Binding-site contacts:
Ligand atom O2 contacts residue CYS221 of chain 1.C at 4.2 Å.
Ligand atom O3 contacts residue ALA287 of chain 1.C at 3.0 Å (h-bond).
Ligand atom N contacts residue MET326 of chain 1.C at 4.0 Å.
Ligand atom O1 contacts residue SER311 of chain 1.C at 2.8 Å (h-bond).
Ligand atom O3 contacts residue GLY286 of chain 1.C at 3.3 Å.
Ligand atom C1 contacts residue HIS225 of chain 1.C at 4.2 Å.
Ligand atom C1 contacts residue CYS221 of chain 1.C at 3.0 Å (hydrophobic).
Ligand atom O1 contacts residue CYS221 of chain 1.C at 3.4 Å (h-bond).
Ligand atom C2 contacts residue HIS310 of chain 1.C at 4.0 Å.
Ligand atom O1 contacts residue HIS92 of chain 1.C at 3.4 Å.
Ligand atom C3 contacts residue HIS92 of chain 1.C at 4.0 Å.
Ligand atom O3 contacts residue CYS221 of chain 1.C at 2.9 Å (h-bond).
Ligand atom C2 contacts residue ALA287 of chain 1.C at 3.9 Å (hydrophobic).
Ligand atom N contacts residue HIS225 of chain 1.C at 3.6 Å.
Ligand atom C3 contacts residue ALA287 of chain 1.C at 3.8 Å (hydrophobic).
Ligand atom N contacts residue HIS310 of chain 1.C at 3.8 Å.
Ligand atom N contacts residue CYS221 of chain 1.C at 3.2 Å.
Ligand atom N contacts residue SER311 of chain 1.C at 2.9 Å (h-bond).
Ligand atom C1 contacts residue HIS310 of chain 1.C at 4.0 Å.
Ligand atom C2 contacts residue CYS221 of chain 1.C at 1.9 Å (hydrophobic).
Ligand atom C2 contacts residue GLY286 of chain 1.C at 4.1 Å.
Ligand atom O2 contacts residue SER311 of chain 1.C at 3.9 Å.
Ligand atom O2 contacts residue ASP312 of chain 1.C at 3.8 Å.
Ligand atom O2 contacts residue HIS310 of chain 1.C at 3.3 Å (h-bond).
Ligand atom C3 contacts residue LEU288 of chain 1.C at 4.1 Å (hydrophobic).
Ligand atom C1 contacts residue SER311 of chain 1.C at 3.4 Å.
Ligand atom C3 contacts residue CYS221 of chain 1.C at 2.4 Å (hydrophobic).
Ligand atom O1 contacts residue HIS225 of chain 1.C at 3.5 Å.
Ligand atom O3 contacts residue HIS310 of chain 1.C at 2.9 Å (h-bond).

This protein binds this small molecule.
Small molecule (SMILES): C[C@H](O)[C@](N)([O-])O

Sequence of chain 1.C:
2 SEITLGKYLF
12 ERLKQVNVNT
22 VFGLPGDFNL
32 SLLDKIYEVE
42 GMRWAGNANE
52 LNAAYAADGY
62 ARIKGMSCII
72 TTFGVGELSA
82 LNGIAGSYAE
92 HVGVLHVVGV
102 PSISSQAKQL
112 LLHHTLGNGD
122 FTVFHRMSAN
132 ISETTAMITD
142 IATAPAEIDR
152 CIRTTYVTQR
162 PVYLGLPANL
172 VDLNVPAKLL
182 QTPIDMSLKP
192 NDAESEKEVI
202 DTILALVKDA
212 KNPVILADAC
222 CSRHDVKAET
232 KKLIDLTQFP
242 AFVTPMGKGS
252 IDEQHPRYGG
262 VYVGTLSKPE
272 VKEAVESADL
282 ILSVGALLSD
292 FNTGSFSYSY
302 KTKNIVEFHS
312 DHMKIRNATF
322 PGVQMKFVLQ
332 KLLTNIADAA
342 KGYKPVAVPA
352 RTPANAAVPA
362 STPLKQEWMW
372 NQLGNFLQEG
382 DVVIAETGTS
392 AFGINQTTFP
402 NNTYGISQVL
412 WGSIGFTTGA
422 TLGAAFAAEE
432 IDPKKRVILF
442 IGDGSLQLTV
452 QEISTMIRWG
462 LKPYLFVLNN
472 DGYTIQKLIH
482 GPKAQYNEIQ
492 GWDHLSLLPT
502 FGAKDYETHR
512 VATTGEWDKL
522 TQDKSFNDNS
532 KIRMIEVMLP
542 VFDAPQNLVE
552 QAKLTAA